Binding-site contacts:
Ligand atom O3' contacts residue THR241 of chain 1.F at 2.0 Å (h-bond).
Ligand atom C6 contacts residue LYS184 of chain 1.F at 3.7 Å.
Ligand atom C2 contacts residue LYS198 of chain 1.F at 3.2 Å.
Ligand atom N3 contacts residue TYR185 of chain 1.F at 3.5 Å.
Ligand atom O2A contacts residue LYS150 of chain 1.F at 3.1 Å.
Ligand atom PG contacts residue GLU331 of chain 1.F at 3.3 Å.
Ligand atom C2 contacts residue LEU186 of chain 1.F at 3.4 Å (hydrophobic).
Ligand atom PG contacts residue ASP318 of chain 1.F at 3.4 Å.
Ligand atom C5' contacts residue ASN242 of chain 1.F at 3.5 Å.
Ligand atom O2G contacts residue ASP318 of chain 1.F at 2.0 Å (salt-bridge).
Ligand atom N6 contacts residue LYS184 of chain 1.F at 2.6 Å (salt-bridge).
Ligand atom N6 contacts residue GLN183 of chain 1.F at 3.0 Å (h-bond).
Ligand atom O2G contacts residue GLU331 of chain 1.F at 3.3 Å (salt-bridge).
Ligand atom O2' contacts residue LYS198 of chain 1.F at 3.1 Å.
Ligand atom O1B contacts residue MG1 of chain 1.W at 2.6 Å.
Ligand atom N1 contacts residue LEU186 of chain 1.F at 2.8 Å (h-bond).
Ligand atom O1G contacts residue ARG222 of chain 1.F at 3.1 Å (salt-bridge).
Ligand atom O3G contacts residue MG1 of chain 1.W at 2.3 Å.
Ligand atom C8 contacts residue ILE148 of chain 1.F at 3.7 Å (hydrophobic).
Ligand atom N7 contacts residue ILE148 of chain 1.F at 3.8 Å.
Ligand atom O2' contacts residue MET320 of chain 1.F at 3.7 Å.
Ligand atom N6 contacts residue ILE148 of chain 1.F at 3.7 Å.
Ligand atom N7 contacts residue GLN183 of chain 1.F at 3.1 Å (h-bond).
Ligand atom N3 contacts residue LYS198 of chain 1.F at 2.7 Å (salt-bridge).
Ligand atom O1A contacts residue GLU331 of chain 1.F at 3.7 Å.
Ligand atom O2' contacts residue HIS239 of chain 1.F at 3.3 Å (h-bond).
Ligand atom N6 contacts residue TYR185 of chain 1.F at 3.7 Å.
Ligand atom O1B contacts residue LYS74 of chain 1.F at 3.4 Å (salt-bridge).
Ligand atom O2A contacts residue LYS74 of chain 1.F at 3.5 Å.
Ligand atom O1B contacts residue GLU331 of chain 1.F at 2.8 Å (salt-bridge).
Ligand atom C3B contacts residue ASN242 of chain 1.F at 2.9 Å.
Ligand atom N7 contacts residue LYS150 of chain 1.F at 2.9 Å (salt-bridge).
Ligand atom C3' contacts residue THR241 of chain 1.F at 3.4 Å.
Ligand atom C5 contacts residue GLN183 of chain 1.F at 3.7 Å.
Ligand atom O3G contacts residue GLU331 of chain 1.F at 2.2 Å (salt-bridge).
Ligand atom PB contacts residue MG1 of chain 1.W at 3.7 Å.
Ligand atom N1 contacts residue TYR185 of chain 1.F at 3.5 Å.
Ligand atom O3G contacts residue ASN333 of chain 1.F at 2.9 Å (h-bond).
Ligand atom C8 contacts residue LYS150 of chain 1.F at 3.3 Å.
Ligand atom C2 contacts residue TYR185 of chain 1.F at 3.5 Å (hydrophobic).

Sequence of chain 1.F:
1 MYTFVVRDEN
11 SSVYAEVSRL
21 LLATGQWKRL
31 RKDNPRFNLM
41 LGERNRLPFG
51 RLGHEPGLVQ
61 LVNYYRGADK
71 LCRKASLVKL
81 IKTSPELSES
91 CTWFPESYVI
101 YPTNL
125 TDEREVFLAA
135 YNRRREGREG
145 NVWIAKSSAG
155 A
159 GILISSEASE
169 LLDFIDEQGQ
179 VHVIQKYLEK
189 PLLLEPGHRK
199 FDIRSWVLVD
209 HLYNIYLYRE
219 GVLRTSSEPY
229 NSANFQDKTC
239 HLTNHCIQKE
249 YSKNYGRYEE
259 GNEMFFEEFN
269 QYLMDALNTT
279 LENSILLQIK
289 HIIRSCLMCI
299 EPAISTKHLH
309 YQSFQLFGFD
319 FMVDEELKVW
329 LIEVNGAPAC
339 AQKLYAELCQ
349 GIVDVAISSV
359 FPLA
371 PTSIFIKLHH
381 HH

A small-molecule ligand and the protein it binds are described below.
Small molecule (SMILES): Nc1ncnc2c1ncn2[C@@H]1O[C@H](CO[P](=O)(O)O[P](=O)(O)CP(=O)(O)O)[C@@H](O)[C@H]1O